A small-molecule ligand and the protein it binds are described below.
Small molecule (SMILES): CCCCCCCCC[C@@H](O)CC(=O)O

Sequence of chain 1.GA:
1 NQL

Sequence of chain 1.Z:
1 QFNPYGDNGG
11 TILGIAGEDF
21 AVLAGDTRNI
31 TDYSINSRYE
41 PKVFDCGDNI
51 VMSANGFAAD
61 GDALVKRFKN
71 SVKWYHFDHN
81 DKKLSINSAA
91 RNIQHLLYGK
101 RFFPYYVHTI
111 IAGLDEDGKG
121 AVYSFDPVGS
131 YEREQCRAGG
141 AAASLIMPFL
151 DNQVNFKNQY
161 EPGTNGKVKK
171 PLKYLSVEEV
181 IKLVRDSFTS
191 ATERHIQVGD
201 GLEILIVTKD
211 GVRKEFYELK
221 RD

Binding-site contacts:
Ligand atom C7 contacts residue TYR106 of chain 1.Z at 3.7 Å (hydrophobic).
Ligand atom C11 contacts residue TYR106 of chain 1.Z at 4.0 Å (hydrophobic).
Ligand atom O8 contacts residue PRO127 of chain 1.Z at 4.3 Å.
Ligand atom C11 contacts residue HIS108 of chain 1.Z at 4.0 Å.
Ligand atom C6 contacts residue PRO104 of chain 1.Z at 4.0 Å (hydrophobic).
Ligand atom C2 contacts residue PRO127 of chain 1.Z at 4.4 Å (hydrophobic).
Ligand atom C7 contacts residue PRO104 of chain 1.Z at 4.4 Å (hydrophobic).
Ligand atom C11 contacts residue PRO127 of chain 1.Z at 4.1 Å (hydrophobic).
Ligand atom O8 contacts residue ASN1 of chain 1.GA at 3.8 Å.
Ligand atom C12 contacts residue HIS108 of chain 1.Z at 4.2 Å.
Ligand atom C9 contacts residue TYR106 of chain 1.Z at 3.3 Å (hydrophobic).
Ligand atom C2 contacts residue ASN1 of chain 1.GA at 2.4 Å.
Ligand atom C11 contacts residue VAL107 of chain 1.Z at 4.4 Å (hydrophobic).
Ligand atom C8 contacts residue TYR106 of chain 1.Z at 3.7 Å (hydrophobic).
Ligand atom O contacts residue ASN1 of chain 1.GA at 2.3 Å (h-bond).
Ligand atom C1 contacts residue ASP126 of chain 1.Z at 3.7 Å.
Ligand atom C4 contacts residue PRO127 of chain 1.Z at 4.1 Å (hydrophobic).
Ligand atom C2 contacts residue VAL128 of chain 1.Z at 3.9 Å (hydrophobic).
Ligand atom C10 contacts residue TYR106 of chain 1.Z at 4.3 Å (hydrophobic).
Ligand atom C12 contacts residue TYR106 of chain 1.Z at 3.8 Å (hydrophobic).
Ligand atom C7 contacts residue PRO127 of chain 1.Z at 4.1 Å (hydrophobic).
Ligand atom C2 contacts residue ASP126 of chain 1.Z at 3.5 Å.
Ligand atom C4 contacts residue VAL128 of chain 1.Z at 4.3 Å (hydrophobic).
Ligand atom C1 contacts residue GLN2 of chain 1.GA at 4.0 Å.
Ligand atom C1 contacts residue ASN1 of chain 1.GA at 1.4 Å.
Ligand atom C3 contacts residue ASN1 of chain 1.GA at 3.7 Å.
Ligand atom O contacts residue GLN2 of chain 1.GA at 3.6 Å (h-bond).